The protein below binds the small molecule below.
Small molecule (SMILES): Nc1nc(=O)c2cc(CNc3ccc(C(=O)N[C@H](CCC(=O)O)C(=O)O)cc3)ccc2[nH]1

Sequence of chain 1.E:
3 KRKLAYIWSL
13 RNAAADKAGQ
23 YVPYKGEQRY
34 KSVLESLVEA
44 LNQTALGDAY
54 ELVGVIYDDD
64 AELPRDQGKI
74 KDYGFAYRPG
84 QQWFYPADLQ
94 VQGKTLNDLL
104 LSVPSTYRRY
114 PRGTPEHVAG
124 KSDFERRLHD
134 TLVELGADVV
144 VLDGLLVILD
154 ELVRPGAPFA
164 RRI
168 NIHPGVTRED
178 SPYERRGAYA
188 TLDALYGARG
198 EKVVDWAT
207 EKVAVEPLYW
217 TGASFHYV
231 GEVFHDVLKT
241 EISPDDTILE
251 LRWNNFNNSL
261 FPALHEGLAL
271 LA

Binding-site contacts:
Ligand atom C05 contacts residue ARG68 of chain 1.E at 3.8 Å.
Ligand atom N10 contacts residue ARG68 of chain 1.E at 3.4 Å.
Ligand atom C05 contacts residue LYS72 of chain 1.E at 2.9 Å.
Ligand atom C12 contacts residue LYS72 of chain 1.E at 3.6 Å.
Ligand atom C13 contacts residue LYS72 of chain 1.E at 3.2 Å.
Ligand atom N18 contacts residue LYS72 of chain 1.E at 4.0 Å.
Ligand atom C16 contacts residue LYS72 of chain 1.E at 3.7 Å.
Ligand atom O09 contacts residue LYS72 of chain 1.E at 2.8 Å (salt-bridge).
Ligand atom N29 contacts residue ASP75 of chain 1.E at 2.9 Å (salt-bridge).
Ligand atom C15 contacts residue LYS72 of chain 1.E at 4.0 Å.
Ligand atom C07 contacts residue CIT1 of chain 1.Q at 4.3 Å.
Ligand atom C07 contacts residue LYS72 of chain 1.E at 2.7 Å.
Ligand atom C06 contacts residue LYS72 of chain 1.E at 3.2 Å.
Ligand atom N10 contacts residue LYS72 of chain 1.E at 3.9 Å.
Ligand atom O31 contacts residue ASP75 of chain 1.E at 2.4 Å (salt-bridge).
Ligand atom C04 contacts residue ARG68 of chain 1.E at 3.6 Å.
Ligand atom O08 contacts residue LYS72 of chain 1.E at 3.1 Å (salt-bridge).
Ligand atom C04 contacts residue LYS72 of chain 1.E at 4.2 Å.
Ligand atom C11 contacts residue ARG68 of chain 1.E at 4.5 Å.
Ligand atom C02 contacts residue ARG68 of chain 1.E at 3.6 Å.
Ligand atom C17 contacts residue LYS72 of chain 1.E at 3.7 Å.
Ligand atom C11 contacts residue LYS72 of chain 1.E at 3.4 Å.
Ligand atom C17 contacts residue GLY71 of chain 1.E at 3.8 Å.
Ligand atom C30 contacts residue ASP75 of chain 1.E at 2.8 Å.
Ligand atom O03 contacts residue ARG68 of chain 1.E at 3.5 Å.
Ligand atom C15 contacts residue GLY71 of chain 1.E at 4.1 Å.
Ligand atom O32 contacts residue LYS72 of chain 1.E at 3.4 Å.
Ligand atom C12 contacts residue ARG68 of chain 1.E at 4.4 Å.
Ligand atom O01 contacts residue ARG68 of chain 1.E at 3.9 Å.
Ligand atom C27 contacts residue ASP75 of chain 1.E at 4.1 Å.
Ligand atom C16 contacts residue GLY71 of chain 1.E at 3.5 Å.
Ligand atom O08 contacts residue CIT1 of chain 1.Q at 3.6 Å.
Ligand atom C14 contacts residue LYS72 of chain 1.E at 3.4 Å.
Ligand atom N18 contacts residue GLY71 of chain 1.E at 3.7 Å.
Ligand atom C21 contacts residue ASP75 of chain 1.E at 4.5 Å.
Ligand atom C22 contacts residue ASP75 of chain 1.E at 4.0 Å.